Sequence of chain 1.L:
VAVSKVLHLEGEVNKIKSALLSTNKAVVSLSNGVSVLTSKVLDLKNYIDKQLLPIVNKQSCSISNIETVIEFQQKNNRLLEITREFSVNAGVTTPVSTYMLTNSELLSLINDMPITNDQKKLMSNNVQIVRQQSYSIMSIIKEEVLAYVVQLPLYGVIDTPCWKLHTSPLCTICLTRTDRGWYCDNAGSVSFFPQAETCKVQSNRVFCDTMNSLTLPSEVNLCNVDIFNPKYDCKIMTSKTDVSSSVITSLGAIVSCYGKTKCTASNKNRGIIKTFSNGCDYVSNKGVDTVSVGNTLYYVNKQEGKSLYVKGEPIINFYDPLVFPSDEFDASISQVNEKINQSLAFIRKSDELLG

A protein and the small-molecule ligand that binds it are described below.
Small molecule (SMILES): CC(=O)N[C@@H]1[C@@H](O)[C@H](O)[C@@H](CO)O[C@H]1O

Binding-site contacts:
Ligand atom C8 contacts residue SER347 of chain 1.L at 4.4 Å.
Ligand atom C8 contacts residue ASN350 of chain 1.L at 4.5 Å.
Ligand atom O5 contacts residue ASN354 of chain 1.L at 2.4 Å (h-bond).
Ligand atom C8 contacts residue ASN354 of chain 1.L at 3.3 Å.
Ligand atom C8 contacts residue GLU351 of chain 1.L at 3.8 Å.
Ligand atom O7 contacts residue ASN354 of chain 1.L at 2.9 Å (h-bond).
Ligand atom C6 contacts residue ASN354 of chain 1.L at 3.7 Å.
Ligand atom C3 contacts residue ASN354 of chain 1.L at 3.7 Å.
Ligand atom C7 contacts residue ASN354 of chain 1.L at 2.8 Å.
Ligand atom C1 contacts residue ASN354 of chain 1.L at 1.4 Å.
Ligand atom C2 contacts residue ASN354 of chain 1.L at 2.8 Å.
Ligand atom O7 contacts residue ASN350 of chain 1.L at 4.1 Å.
Ligand atom C4 contacts residue ASN354 of chain 1.L at 4.2 Å.
Ligand atom C5 contacts residue ASN354 of chain 1.L at 3.3 Å.
Ligand atom O6 contacts residue ASN354 of chain 1.L at 4.4 Å.
Ligand atom N2 contacts residue ASN354 of chain 1.L at 3.1 Å (h-bond).